The small molecule below binds the protein below.
Small molecule (SMILES): CC(=O)N1CCN(c2ccccc2[N+](=O)[O-])CC1

Sequence of chain 2.A:
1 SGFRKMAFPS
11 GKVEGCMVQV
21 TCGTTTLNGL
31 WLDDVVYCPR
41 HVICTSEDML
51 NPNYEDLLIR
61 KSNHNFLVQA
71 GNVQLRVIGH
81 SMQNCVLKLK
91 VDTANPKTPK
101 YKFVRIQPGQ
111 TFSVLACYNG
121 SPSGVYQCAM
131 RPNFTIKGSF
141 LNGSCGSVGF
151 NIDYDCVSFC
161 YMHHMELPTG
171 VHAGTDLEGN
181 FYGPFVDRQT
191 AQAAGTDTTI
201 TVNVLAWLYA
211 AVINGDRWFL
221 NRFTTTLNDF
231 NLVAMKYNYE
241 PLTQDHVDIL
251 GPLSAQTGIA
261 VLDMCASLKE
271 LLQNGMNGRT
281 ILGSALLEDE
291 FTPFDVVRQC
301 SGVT

Binding-site contacts:
Ligand atom N2 contacts residue CYS145 of chain 2.A at 3.2 Å (h-bond).
Ligand atom O2 contacts residue SER144 of chain 2.A at 2.8 Å (h-bond).
Ligand atom C11 contacts residue CYS145 of chain 2.A at 1.8 Å (hydrophobic).
Ligand atom C3 contacts residue HIS41 of chain 2.A at 4.0 Å.
Ligand atom C5 contacts residue THR25 of chain 2.A at 4.0 Å.
Ligand atom C2 contacts residue SER46 of chain 2.A at 3.2 Å.
Ligand atom C10 contacts residue SER144 of chain 2.A at 3.8 Å.
Ligand atom C2 contacts residue THR45 of chain 2.A at 3.5 Å.
Ligand atom O2 contacts residue ASN142 of chain 2.A at 3.6 Å.
Ligand atom C4 contacts residue HIS41 of chain 2.A at 4.1 Å.
Ligand atom C3 contacts residue CYS44 of chain 2.A at 3.4 Å (hydrophobic).
Ligand atom C7 contacts residue CYS145 of chain 2.A at 3.4 Å (hydrophobic).
Ligand atom C3 contacts residue THR45 of chain 2.A at 4.2 Å.
Ligand atom N2 contacts residue HIS41 of chain 2.A at 4.0 Å.
Ligand atom C11 contacts residue HIS163 of chain 2.A at 4.3 Å.
Ligand atom O2 contacts residue GLY143 of chain 2.A at 2.5 Å (h-bond).
Ligand atom C2 contacts residue THR25 of chain 2.A at 3.7 Å.
Ligand atom C8 contacts residue CYS145 of chain 2.A at 4.1 Å (hydrophobic).
Ligand atom C3 contacts residue THR25 of chain 2.A at 4.1 Å.
Ligand atom N2 contacts residue GLY143 of chain 2.A at 4.1 Å.
Ligand atom O2 contacts residue LEU141 of chain 2.A at 4.1 Å.
Ligand atom C2 contacts residue CYS44 of chain 2.A at 3.1 Å (hydrophobic).
Ligand atom C11 contacts residue HIS164 of chain 2.A at 4.1 Å.
Ligand atom C7 contacts residue HIS41 of chain 2.A at 3.4 Å.
Ligand atom C1 contacts residue CYS44 of chain 2.A at 4.1 Å (hydrophobic).
Ligand atom C1 contacts residue SER46 of chain 2.A at 3.8 Å.
Ligand atom C8 contacts residue THR26 of chain 2.A at 3.9 Å.
Ligand atom C11 contacts residue SER144 of chain 2.A at 4.0 Å.
Ligand atom C1 contacts residue THR25 of chain 2.A at 3.9 Å.
Ligand atom C contacts residue THR25 of chain 2.A at 4.2 Å.
Ligand atom C8 contacts residue GLY143 of chain 2.A at 4.1 Å.
Ligand atom O2 contacts residue CYS145 of chain 2.A at 2.9 Å (h-bond).
Ligand atom C8 contacts residue LEU27 of chain 2.A at 4.3 Å (hydrophobic).
Ligand atom C3 contacts residue MET49 of chain 2.A at 3.6 Å (hydrophobic).
Ligand atom C10 contacts residue GLY143 of chain 2.A at 3.4 Å.
Ligand atom C3 contacts residue SER46 of chain 2.A at 4.1 Å.
Ligand atom C4 contacts residue MET49 of chain 2.A at 4.1 Å (hydrophobic).
Ligand atom C10 contacts residue ASN142 of chain 2.A at 4.3 Å.
Ligand atom C4 contacts residue THR25 of chain 2.A at 4.0 Å.
Ligand atom C10 contacts residue CYS145 of chain 2.A at 2.7 Å (hydrophobic).